Binding-site contacts:
Ligand atom OP1 contacts residue ARG10 of chain 4.A at 3.8 Å.
Ligand atom OP1 contacts residue PHE277 of chain 4.A at 4.1 Å.
Ligand atom C2' contacts residue DC1 of chain 6.F at 1.2 Å.
Ligand atom C3' contacts residue DC1 of chain 6.F at 0.8 Å.
Ligand atom O3' contacts residue DC1 of chain 6.F at 1.1 Å (h-bond).
Ligand atom OP1 contacts residue DC1 of chain 6.F at 0.4 Å (h-bond).
Ligand atom O3' contacts residue PHE277 of chain 4.A at 4.1 Å.
Ligand atom O5' contacts residue DC1 of chain 6.F at 1.2 Å (h-bond).
Ligand atom C5' contacts residue DC1 of chain 6.F at 1.4 Å.
Ligand atom C1' contacts residue PHE277 of chain 4.A at 3.9 Å (hydrophobic).
Ligand atom C1' contacts residue DC1 of chain 6.F at 1.3 Å.
Ligand atom O4' contacts residue DC1 of chain 6.F at 0.3 Å (h-bond).
Ligand atom C4' contacts residue DC1 of chain 6.F at 1.2 Å.
Ligand atom P contacts residue DC1 of chain 6.F at 1.1 Å.
Ligand atom C2' contacts residue PHE277 of chain 4.A at 2.8 Å (hydrophobic).
Ligand atom C3' contacts residue PHE277 of chain 4.A at 3.6 Å (hydrophobic).
Ligand atom OP2 contacts residue DC1 of chain 6.F at 1.0 Å.

Sequence of chain 4.A:
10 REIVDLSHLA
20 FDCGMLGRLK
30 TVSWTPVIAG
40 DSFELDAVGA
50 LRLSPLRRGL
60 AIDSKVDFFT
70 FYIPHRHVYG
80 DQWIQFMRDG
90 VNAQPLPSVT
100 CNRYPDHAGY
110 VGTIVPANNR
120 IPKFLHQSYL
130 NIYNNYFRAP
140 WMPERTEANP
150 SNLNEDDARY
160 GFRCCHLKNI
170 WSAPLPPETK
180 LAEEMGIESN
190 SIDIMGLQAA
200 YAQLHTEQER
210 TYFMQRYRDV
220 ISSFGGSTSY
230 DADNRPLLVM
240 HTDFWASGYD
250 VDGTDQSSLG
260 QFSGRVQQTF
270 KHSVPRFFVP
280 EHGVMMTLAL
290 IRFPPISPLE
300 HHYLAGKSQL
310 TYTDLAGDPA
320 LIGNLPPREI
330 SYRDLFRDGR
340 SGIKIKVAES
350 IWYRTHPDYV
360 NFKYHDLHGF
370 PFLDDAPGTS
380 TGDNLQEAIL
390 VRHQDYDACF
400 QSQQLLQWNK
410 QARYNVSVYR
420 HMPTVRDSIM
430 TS

A small-molecule ligand and the protein it binds are described below.
Small molecule (SMILES): Nc1ccn([C@H]2C[C@H](O)[C@@H](COP(=O)(O)O)O2)c(=O)n1